Sequence of chain 1.D:
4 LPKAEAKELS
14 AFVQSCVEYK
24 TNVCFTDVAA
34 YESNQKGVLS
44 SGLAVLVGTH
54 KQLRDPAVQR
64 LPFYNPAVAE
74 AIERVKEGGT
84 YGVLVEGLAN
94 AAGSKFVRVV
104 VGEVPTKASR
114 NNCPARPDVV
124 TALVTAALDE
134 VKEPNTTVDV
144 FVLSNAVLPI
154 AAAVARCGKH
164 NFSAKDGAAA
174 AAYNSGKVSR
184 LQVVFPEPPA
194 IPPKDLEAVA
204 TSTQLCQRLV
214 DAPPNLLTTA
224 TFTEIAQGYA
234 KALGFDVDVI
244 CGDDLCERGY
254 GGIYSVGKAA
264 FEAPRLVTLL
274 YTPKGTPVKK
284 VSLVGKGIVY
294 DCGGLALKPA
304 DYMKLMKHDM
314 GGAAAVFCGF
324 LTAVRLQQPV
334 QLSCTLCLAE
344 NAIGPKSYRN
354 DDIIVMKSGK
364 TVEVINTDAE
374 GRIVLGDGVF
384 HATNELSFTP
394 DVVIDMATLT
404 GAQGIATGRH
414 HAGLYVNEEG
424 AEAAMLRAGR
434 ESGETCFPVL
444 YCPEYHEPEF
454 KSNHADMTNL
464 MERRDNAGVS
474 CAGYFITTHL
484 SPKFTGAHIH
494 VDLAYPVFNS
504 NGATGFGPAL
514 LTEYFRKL

A protein and the small-molecule ligand that binds it are described below.
Small molecule (SMILES): CC(C)C[C@H](NC(=O)[C@@H](O)[C@H](N)Cc1ccccc1)C(=O)O

Binding-site contacts:
Ligand atom C2 contacts residue LEU402 of chain 1.D at 3.5 Å (hydrophobic).
Ligand atom C2 contacts residue ASP371 of chain 1.D at 3.6 Å.
Ligand atom O2 contacts residue LYS289 of chain 1.D at 3.0 Å (salt-bridge).
Ligand atom N1 contacts residue BCT1 of chain 1.GA at 3.7 Å.
Ligand atom N2 contacts residue LYS289 of chain 1.D at 2.8 Å (salt-bridge).
Ligand atom O2 contacts residue MN1 of chain 1.DA at 2.0 Å.
Ligand atom C6 contacts residue LEU402 of chain 1.D at 3.4 Å (hydrophobic).
Ligand atom N2 contacts residue ASP312 of chain 1.D at 2.7 Å (salt-bridge).
Ligand atom O1 contacts residue ARG467 of chain 1.D at 3.7 Å.
Ligand atom O2 contacts residue BCT1 of chain 1.GA at 3.1 Å (h-bond).
Ligand atom O2 contacts residue MN1 of chain 1.EA at 1.9 Å.
Ligand atom O3 contacts residue LYS301 of chain 1.D at 2.9 Å (salt-bridge).
Ligand atom N2 contacts residue THR401 of chain 1.D at 3.2 Å (h-bond).
Ligand atom C15 contacts residue ASP371 of chain 1.D at 3.7 Å.
Ligand atom C2 contacts residue ASP294 of chain 1.D at 3.3 Å.
Ligand atom O4 contacts residue GLY404 of chain 1.D at 2.8 Å (h-bond).
Ligand atom C3 contacts residue MN1 of chain 1.DA at 2.8 Å.
Ligand atom O3 contacts residue MN1 of chain 1.DA at 1.9 Å.
Ligand atom O4 contacts residue THR403 of chain 1.D at 3.5 Å.
Ligand atom C3 contacts residue LYS301 of chain 1.D at 3.7 Å.
Ligand atom C9 contacts residue MET309 of chain 1.D at 3.7 Å (hydrophobic).
Ligand atom C8 contacts residue ALA497 of chain 1.D at 3.7 Å (hydrophobic).
Ligand atom C3 contacts residue ASP371 of chain 1.D at 3.0 Å.
Ligand atom O2 contacts residue GLU373 of chain 1.D at 2.8 Å (salt-bridge).
Ligand atom C2 contacts residue LYS289 of chain 1.D at 3.6 Å.
Ligand atom C1 contacts residue ASP294 of chain 1.D at 3.5 Å.
Ligand atom C10 contacts residue MET309 of chain 1.D at 3.6 Å (hydrophobic).
Ligand atom O2 contacts residue ASP371 of chain 1.D at 3.1 Å (salt-bridge).
Ligand atom C6 contacts residue THR401 of chain 1.D at 3.3 Å.
Ligand atom N2 contacts residue MN1 of chain 1.EA at 2.0 Å.
Ligand atom C16 contacts residue LEU463 of chain 1.D at 3.7 Å (hydrophobic).
Ligand atom C1 contacts residue MN1 of chain 1.EA at 3.0 Å.
Ligand atom N2 contacts residue ASP294 of chain 1.D at 3.1 Å (salt-bridge).
Ligand atom C2 contacts residue MN1 of chain 1.DA at 2.9 Å.
Ligand atom O3 contacts residue ASP371 of chain 1.D at 2.4 Å (salt-bridge).
Ligand atom C2 contacts residue MN1 of chain 1.EA at 2.9 Å.
Ligand atom C14 contacts residue ARG467 of chain 1.D at 3.5 Å.
Ligand atom O2 contacts residue ASP294 of chain 1.D at 2.3 Å (salt-bridge).
Ligand atom C2 contacts residue BCT1 of chain 1.GA at 3.5 Å.
Ligand atom O3 contacts residue ASP294 of chain 1.D at 3.3 Å (salt-bridge).